A protein and the small-molecule ligand that binds it are described below.
Small molecule (SMILES): CC(=O)N[C@H]1[C@H](O[C@H]2[C@H](O)[C@@H](NC(C)=O)CO[C@@H]2CO)O[C@H](CO)[C@@H](O[C@@H]2O[C@H](CO)[C@@H](O)[C@H](O)[C@@H]2O)[C@@H]1O

Sequence of chain 1.C:
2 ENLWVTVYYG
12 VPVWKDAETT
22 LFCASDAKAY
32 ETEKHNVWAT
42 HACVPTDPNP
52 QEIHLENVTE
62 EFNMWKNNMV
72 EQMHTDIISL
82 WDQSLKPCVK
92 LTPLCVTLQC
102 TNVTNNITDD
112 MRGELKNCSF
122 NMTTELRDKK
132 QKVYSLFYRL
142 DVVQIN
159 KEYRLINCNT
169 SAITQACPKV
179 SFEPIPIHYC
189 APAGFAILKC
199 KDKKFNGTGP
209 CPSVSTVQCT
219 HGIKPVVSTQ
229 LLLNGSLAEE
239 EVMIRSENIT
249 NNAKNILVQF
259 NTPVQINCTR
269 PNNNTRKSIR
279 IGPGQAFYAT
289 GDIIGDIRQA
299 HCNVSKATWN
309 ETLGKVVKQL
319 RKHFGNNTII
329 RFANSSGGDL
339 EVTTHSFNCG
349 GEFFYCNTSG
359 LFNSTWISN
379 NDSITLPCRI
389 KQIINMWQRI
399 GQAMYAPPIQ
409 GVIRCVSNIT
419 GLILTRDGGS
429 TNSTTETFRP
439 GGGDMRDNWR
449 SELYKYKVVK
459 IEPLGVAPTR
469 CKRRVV

Binding-site contacts:
Ligand atom O6 contacts residue GLY358 of chain 1.C at 4.1 Å.
Ligand atom C6 contacts residue SER357 of chain 1.C at 3.1 Å.
Ligand atom C4 contacts residue NAG1 of chain 1.CA at 4.0 Å.
Ligand atom C2 contacts residue NAG1 of chain 1.CA at 3.3 Å.
Ligand atom O6 contacts residue NAG2 of chain 1.CA at 3.3 Å.
Ligand atom C1 contacts residue NAG1 of chain 1.CA at 3.3 Å.
Ligand atom C3 contacts residue ASN355 of chain 1.C at 3.7 Å.
Ligand atom N2 contacts residue ASN355 of chain 1.C at 2.8 Å (h-bond).
Ligand atom C2 contacts residue ASN355 of chain 1.C at 2.3 Å.
Ligand atom C1 contacts residue ASN355 of chain 1.C at 1.4 Å.
Ligand atom O5 contacts residue ASN355 of chain 1.C at 2.4 Å (h-bond).
Ligand atom O7 contacts residue ASN355 of chain 1.C at 3.4 Å (h-bond).
Ligand atom C8 contacts residue ASN355 of chain 1.C at 4.4 Å.
Ligand atom O5 contacts residue SER357 of chain 1.C at 2.5 Å (h-bond).
Ligand atom C7 contacts residue ASN355 of chain 1.C at 3.3 Å.
Ligand atom C7 contacts residue NAG1 of chain 1.CA at 4.5 Å.
Ligand atom C5 contacts residue SER357 of chain 1.C at 3.2 Å.
Ligand atom O6 contacts residue ASN355 of chain 1.C at 3.8 Å.
Ligand atom O4 contacts residue NAG1 of chain 1.CA at 4.1 Å.
Ligand atom C1 contacts residue SER357 of chain 1.C at 3.4 Å.
Ligand atom C5 contacts residue ASN355 of chain 1.C at 3.7 Å.
Ligand atom O5 contacts residue NAG1 of chain 1.CA at 4.1 Å.
Ligand atom C8 contacts residue NAG1 of chain 1.EA at 3.2 Å.
Ligand atom C3 contacts residue NAG1 of chain 1.CA at 3.1 Å.
Ligand atom O3 contacts residue NAG1 of chain 1.CA at 3.9 Å.
Ligand atom N2 contacts residue NAG1 of chain 1.CA at 3.2 Å (h-bond).
Ligand atom C4 contacts residue ASN355 of chain 1.C at 4.2 Å.
Ligand atom O6 contacts residue SER357 of chain 1.C at 2.4 Å (h-bond).
Ligand atom C5 contacts residue NAG1 of chain 1.CA at 3.9 Å.